The small molecule below binds the protein below.
Small molecule (SMILES): CC(NC(Cc1c[nH]cn1)C(=O)O)C(=O)O

Binding-site contacts:
Ligand atom CAI contacts residue ALA71 of chain 1.B at 3.7 Å (hydrophobic).
Ligand atom CAK contacts residue HIS146 of chain 1.B at 3.5 Å.
Ligand atom OAB contacts residue GLY73 of chain 1.B at 3.1 Å (h-bond).
Ligand atom NAN contacts residue THR144 of chain 1.B at 3.5 Å.
Ligand atom C contacts residue HIS146 of chain 1.B at 3.3 Å.
Ligand atom OXT contacts residue TYR15 of chain 1.B at 2.5 Å (h-bond).
Ligand atom OAB contacts residue ALA71 of chain 1.B at 3.3 Å (h-bond).
Ligand atom OXT contacts residue SER183 of chain 1.B at 2.8 Å (h-bond).
Ligand atom CAQ contacts residue TRP53 of chain 1.B at 3.6 Å (hydrophobic).
Ligand atom OAF contacts residue SER145 of chain 1.B at 3.4 Å (h-bond).
Ligand atom OAF contacts residue ARG78 of chain 1.B at 2.8 Å (salt-bridge).
Ligand atom NAQ contacts residue TRP53 of chain 1.B at 3.3 Å.
Ligand atom C contacts residue TYR15 of chain 1.B at 3.3 Å (hydrophobic).
Ligand atom NAQ contacts residue GLU12 of chain 1.B at 3.3 Å (salt-bridge).
Ligand atom CAP contacts residue TRP53 of chain 1.B at 3.7 Å (hydrophobic).
Ligand atom CAQ contacts residue GLN141 of chain 1.B at 3.5 Å.
Ligand atom NAN contacts residue TYR15 of chain 1.B at 3.5 Å.
Ligand atom OAF contacts residue TRP53 of chain 1.B at 3.6 Å.
Ligand atom N contacts residue ALA71 of chain 1.B at 2.8 Å (h-bond).
Ligand atom CAP contacts residue ALA70 of chain 1.B at 3.5 Å (hydrophobic).
Ligand atom CAK contacts residue TYR15 of chain 1.B at 3.5 Å (hydrophobic).
Ligand atom NAN contacts residue GLN141 of chain 1.B at 3.0 Å (h-bond).
Ligand atom OAB contacts residue ARG78 of chain 1.B at 2.8 Å (salt-bridge).
Ligand atom O contacts residue MET93 of chain 1.B at 3.2 Å.
Ligand atom CAL contacts residue TYR15 of chain 1.B at 3.7 Å (hydrophobic).
Ligand atom OAF contacts residue THR144 of chain 1.B at 3.4 Å.
Ligand atom OAB contacts residue MET72 of chain 1.B at 3.8 Å.
Ligand atom CA contacts residue TYR15 of chain 1.B at 3.6 Å (hydrophobic).
Ligand atom CAQ contacts residue GLU12 of chain 1.B at 2.9 Å.
Ligand atom CAP contacts residue ALA71 of chain 1.B at 3.1 Å (hydrophobic).
Ligand atom OXT contacts residue HIS146 of chain 1.B at 3.4 Å (h-bond).
Ligand atom NAQ contacts residue ALA70 of chain 1.B at 3.1 Å (h-bond).
Ligand atom C contacts residue SER183 of chain 1.B at 3.3 Å.
Ligand atom O contacts residue SER183 of chain 1.B at 3.4 Å.
Ligand atom CB contacts residue ALA71 of chain 1.B at 3.3 Å (hydrophobic).
Ligand atom CA contacts residue ALA71 of chain 1.B at 3.4 Å (hydrophobic).
Ligand atom CAE contacts residue ARG78 of chain 1.B at 3.5 Å.
Ligand atom CAQ contacts residue TYR15 of chain 1.B at 3.6 Å (hydrophobic).
Ligand atom O contacts residue HIS146 of chain 1.B at 2.8 Å (h-bond).
Ligand atom CB contacts residue TYR18 of chain 1.B at 3.7 Å (hydrophobic).

Sequence of chain 1.B:
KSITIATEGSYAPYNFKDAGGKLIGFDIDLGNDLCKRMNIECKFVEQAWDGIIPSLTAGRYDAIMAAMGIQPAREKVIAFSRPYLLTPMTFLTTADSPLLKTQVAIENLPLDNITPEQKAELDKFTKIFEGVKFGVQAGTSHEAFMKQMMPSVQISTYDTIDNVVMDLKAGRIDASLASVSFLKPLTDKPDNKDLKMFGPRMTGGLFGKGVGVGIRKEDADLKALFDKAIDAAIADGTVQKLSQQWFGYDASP